The small molecule below binds the protein below.
Small molecule (SMILES): CC(=O)N[C@@H]1[C@@H](O)[C@H](O)[C@@H](CO)O[C@H]1O

Sequence of chain 1.C:
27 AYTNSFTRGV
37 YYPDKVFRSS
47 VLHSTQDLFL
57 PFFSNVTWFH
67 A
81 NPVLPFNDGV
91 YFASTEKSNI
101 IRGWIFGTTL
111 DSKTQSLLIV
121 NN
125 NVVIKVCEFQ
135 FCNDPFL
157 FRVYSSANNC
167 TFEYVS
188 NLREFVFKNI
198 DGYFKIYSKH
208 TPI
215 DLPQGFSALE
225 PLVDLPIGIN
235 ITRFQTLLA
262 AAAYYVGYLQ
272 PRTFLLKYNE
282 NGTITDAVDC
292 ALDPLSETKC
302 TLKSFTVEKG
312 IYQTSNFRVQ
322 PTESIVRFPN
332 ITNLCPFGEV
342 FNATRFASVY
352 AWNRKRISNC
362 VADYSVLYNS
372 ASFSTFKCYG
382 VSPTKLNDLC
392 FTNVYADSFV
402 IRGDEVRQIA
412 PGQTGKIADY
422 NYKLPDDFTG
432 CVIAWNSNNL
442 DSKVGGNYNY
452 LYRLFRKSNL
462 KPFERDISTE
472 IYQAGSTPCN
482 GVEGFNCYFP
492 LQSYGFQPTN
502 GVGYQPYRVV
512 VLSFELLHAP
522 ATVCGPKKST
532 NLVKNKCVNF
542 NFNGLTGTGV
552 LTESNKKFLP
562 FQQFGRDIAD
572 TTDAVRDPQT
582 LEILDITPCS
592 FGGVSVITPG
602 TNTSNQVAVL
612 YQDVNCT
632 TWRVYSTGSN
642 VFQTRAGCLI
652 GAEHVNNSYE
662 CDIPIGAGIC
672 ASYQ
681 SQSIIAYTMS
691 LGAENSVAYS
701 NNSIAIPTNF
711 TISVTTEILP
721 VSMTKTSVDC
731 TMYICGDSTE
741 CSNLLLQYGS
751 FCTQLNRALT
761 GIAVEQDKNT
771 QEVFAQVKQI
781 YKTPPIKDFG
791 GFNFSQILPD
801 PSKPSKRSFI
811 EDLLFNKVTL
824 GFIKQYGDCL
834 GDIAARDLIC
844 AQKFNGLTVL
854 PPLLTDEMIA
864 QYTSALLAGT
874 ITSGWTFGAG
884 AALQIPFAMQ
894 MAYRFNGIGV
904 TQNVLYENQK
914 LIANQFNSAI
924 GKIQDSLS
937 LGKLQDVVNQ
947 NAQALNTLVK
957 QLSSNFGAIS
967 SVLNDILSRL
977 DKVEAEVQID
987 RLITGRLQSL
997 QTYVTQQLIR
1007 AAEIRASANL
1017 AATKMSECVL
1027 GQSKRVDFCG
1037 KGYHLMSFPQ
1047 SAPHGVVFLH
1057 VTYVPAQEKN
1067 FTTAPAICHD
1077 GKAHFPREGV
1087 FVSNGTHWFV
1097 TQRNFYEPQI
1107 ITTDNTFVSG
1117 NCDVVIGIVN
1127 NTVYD

Binding-site contacts:
Ligand atom C3 contacts residue ASN1126 of chain 1.C at 3.8 Å.
Ligand atom N2 contacts residue ASN1126 of chain 1.C at 2.9 Å (h-bond).
Ligand atom C2 contacts residue ASN1126 of chain 1.C at 2.4 Å.
Ligand atom C5 contacts residue ASN1126 of chain 1.C at 3.6 Å.
Ligand atom O5 contacts residue ASN1126 of chain 1.C at 2.3 Å (h-bond).
Ligand atom O7 contacts residue ASN1126 of chain 1.C at 4.0 Å.
Ligand atom C1 contacts residue ASN1126 of chain 1.C at 1.4 Å.
Ligand atom C4 contacts residue ASN1126 of chain 1.C at 4.2 Å.
Ligand atom C7 contacts residue ASN1126 of chain 1.C at 3.7 Å.